Binding-site contacts:
Ligand atom O contacts residue MET74 of chain 12.A at 3.3 Å.
Ligand atom C5 contacts residue GLU134 of chain 1.A at 3.9 Å.
Ligand atom C6 contacts residue LEU73 of chain 12.A at 3.7 Å (hydrophobic).
Ligand atom C contacts residue LEU73 of chain 12.A at 3.6 Å (hydrophobic).
Ligand atom C3 contacts residue LEU102 of chain 12.A at 3.7 Å (hydrophobic).
Ligand atom C contacts residue LEU109 of chain 12.A at 4.1 Å (hydrophobic).
Ligand atom C5 contacts residue MET74 of chain 12.A at 3.9 Å (hydrophobic).
Ligand atom F2 contacts residue MET74 of chain 12.A at 3.9 Å.
Ligand atom C1 contacts residue LEU102 of chain 12.A at 3.7 Å (hydrophobic).
Ligand atom C6 contacts residue MET74 of chain 12.A at 3.8 Å (hydrophobic).
Ligand atom C3 contacts residue VAL135 of chain 1.A at 3.9 Å (hydrophobic).
Ligand atom C3 contacts residue GLU134 of chain 1.A at 4.0 Å.
Ligand atom F contacts residue SO41 of chain 12.D at 3.8 Å.
Ligand atom C contacts residue ASN106 of chain 12.A at 3.2 Å.
Ligand atom C2 contacts residue VAL135 of chain 1.A at 3.6 Å (hydrophobic).
Ligand atom F contacts residue HIS138 of chain 1.A at 3.1 Å.
Ligand atom O contacts residue ASN106 of chain 12.A at 2.6 Å (h-bond).
Ligand atom C1 contacts residue ASN106 of chain 12.A at 3.1 Å.
Ligand atom C1 contacts residue LEU109 of chain 12.A at 3.7 Å (hydrophobic).
Ligand atom O contacts residue LEU109 of chain 12.A at 3.8 Å.
Ligand atom N1 contacts residue MET74 of chain 12.A at 2.9 Å (h-bond).
Ligand atom O contacts residue ALA75 of chain 12.A at 3.2 Å (h-bond).
Ligand atom F1 contacts residue PHE70 of chain 12.A at 3.9 Å.
Ligand atom C4 contacts residue GLU134 of chain 1.A at 3.7 Å.
Ligand atom F2 contacts residue ASP72 of chain 12.A at 2.9 Å.
Ligand atom N contacts residue GLU134 of chain 1.A at 2.8 Å (salt-bridge).
Ligand atom C7 contacts residue HIS138 of chain 1.A at 3.8 Å.
Ligand atom F1 contacts residue ALA37 of chain 12.A at 4.0 Å.
Ligand atom F1 contacts residue MET74 of chain 12.A at 3.7 Å.
Ligand atom C2 contacts residue LEU102 of chain 12.A at 3.4 Å (hydrophobic).
Ligand atom F2 contacts residue LEU73 of chain 12.A at 3.8 Å.
Ligand atom N1 contacts residue LEU73 of chain 12.A at 3.8 Å.
Ligand atom C7 contacts residue ASP72 of chain 12.A at 4.0 Å.
Ligand atom C contacts residue MET74 of chain 12.A at 3.9 Å (hydrophobic).
Ligand atom C1 contacts residue MET105 of chain 12.A at 3.8 Å (hydrophobic).
Ligand atom O contacts residue LEU73 of chain 12.A at 3.5 Å.
Ligand atom F2 contacts residue HIS138 of chain 1.A at 3.3 Å.
Ligand atom C1 contacts residue VAL135 of chain 1.A at 4.1 Å (hydrophobic).
Ligand atom F contacts residue GLU134 of chain 1.A at 3.4 Å.
Ligand atom C2 contacts residue MET105 of chain 12.A at 3.6 Å (hydrophobic).

Sequence of chain 1.A:
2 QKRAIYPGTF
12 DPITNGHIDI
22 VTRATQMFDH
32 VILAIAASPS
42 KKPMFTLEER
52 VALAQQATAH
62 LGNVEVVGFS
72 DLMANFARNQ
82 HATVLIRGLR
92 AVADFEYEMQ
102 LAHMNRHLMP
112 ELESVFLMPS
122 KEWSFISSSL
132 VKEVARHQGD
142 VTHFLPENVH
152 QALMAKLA

A small-molecule ligand and the protein it binds are described below.
Small molecule (SMILES): Oc1cccc2nc(C(F)(F)F)[nH]c12

Sequence of chain 12.A:
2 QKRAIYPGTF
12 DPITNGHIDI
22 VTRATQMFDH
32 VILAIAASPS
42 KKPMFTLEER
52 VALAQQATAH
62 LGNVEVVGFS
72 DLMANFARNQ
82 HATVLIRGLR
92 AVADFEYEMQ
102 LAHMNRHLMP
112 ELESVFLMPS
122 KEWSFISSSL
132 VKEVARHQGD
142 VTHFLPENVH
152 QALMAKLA